Sequence of chain 1.C:
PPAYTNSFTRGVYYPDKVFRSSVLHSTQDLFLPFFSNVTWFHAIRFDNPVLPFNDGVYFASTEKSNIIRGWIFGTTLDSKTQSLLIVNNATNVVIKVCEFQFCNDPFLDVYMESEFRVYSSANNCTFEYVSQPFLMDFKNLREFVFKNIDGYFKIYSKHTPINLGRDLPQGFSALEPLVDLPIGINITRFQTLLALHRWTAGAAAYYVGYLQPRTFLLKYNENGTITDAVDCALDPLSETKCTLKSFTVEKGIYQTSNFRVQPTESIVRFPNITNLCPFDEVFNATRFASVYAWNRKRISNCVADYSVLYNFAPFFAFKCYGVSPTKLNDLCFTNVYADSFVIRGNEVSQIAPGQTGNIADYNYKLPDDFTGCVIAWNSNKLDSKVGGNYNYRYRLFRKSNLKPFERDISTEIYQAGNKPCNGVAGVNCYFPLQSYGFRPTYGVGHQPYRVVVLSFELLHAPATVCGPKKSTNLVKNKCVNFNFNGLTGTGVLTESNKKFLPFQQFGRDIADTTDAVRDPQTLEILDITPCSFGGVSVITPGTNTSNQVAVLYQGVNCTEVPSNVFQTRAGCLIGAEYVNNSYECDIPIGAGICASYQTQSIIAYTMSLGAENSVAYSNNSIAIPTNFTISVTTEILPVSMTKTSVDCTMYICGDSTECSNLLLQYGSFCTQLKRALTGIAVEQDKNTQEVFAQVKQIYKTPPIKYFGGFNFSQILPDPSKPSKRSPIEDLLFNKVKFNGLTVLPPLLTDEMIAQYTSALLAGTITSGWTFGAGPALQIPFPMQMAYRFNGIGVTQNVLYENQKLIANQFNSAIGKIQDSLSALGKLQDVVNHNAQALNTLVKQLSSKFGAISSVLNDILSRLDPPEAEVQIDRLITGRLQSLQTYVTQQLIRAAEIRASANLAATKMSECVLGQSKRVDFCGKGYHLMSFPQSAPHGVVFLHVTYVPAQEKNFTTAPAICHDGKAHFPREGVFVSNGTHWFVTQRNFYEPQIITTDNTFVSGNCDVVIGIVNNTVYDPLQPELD

Binding-site contacts:
Ligand atom N2 contacts residue ASN799 of chain 1.C at 3.0 Å (h-bond).
Ligand atom O5 contacts residue SER801 of chain 1.C at 3.6 Å.
Ligand atom O6 contacts residue SER801 of chain 1.C at 4.2 Å.
Ligand atom C3 contacts residue ASN799 of chain 1.C at 3.8 Å.
Ligand atom C4 contacts residue ASN799 of chain 1.C at 4.2 Å.
Ligand atom C1 contacts residue SER801 of chain 1.C at 3.5 Å.
Ligand atom O6 contacts residue GLN802 of chain 1.C at 2.9 Å (h-bond).
Ligand atom C1 contacts residue ASN799 of chain 1.C at 1.4 Å.
Ligand atom C6 contacts residue GLN802 of chain 1.C at 4.0 Å.
Ligand atom C8 contacts residue ASN799 of chain 1.C at 4.0 Å.
Ligand atom C7 contacts residue ASN799 of chain 1.C at 3.6 Å.
Ligand atom C5 contacts residue ASN799 of chain 1.C at 3.6 Å.
Ligand atom C5 contacts residue SER801 of chain 1.C at 3.8 Å.
Ligand atom C2 contacts residue ASN799 of chain 1.C at 2.5 Å.
Ligand atom O5 contacts residue ASN799 of chain 1.C at 2.3 Å (h-bond).
Ligand atom C8 contacts residue TYR794 of chain 1.C at 4.2 Å (hydrophobic).
Ligand atom O7 contacts residue ASN799 of chain 1.C at 3.9 Å.

The small molecule below binds the protein below.
Small molecule (SMILES): CC(=O)N[C@H]1[C@H](O[C@H]2[C@H](O)[C@@H](NC(C)=O)CO[C@@H]2CO)O[C@H](CO)[C@@H](O)[C@@H]1O